Binding-site contacts:
Ligand atom C1 contacts residue ASN354 of chain 1.A at 2.9 Å.
Ligand atom O5 contacts residue ASN354 of chain 1.A at 4.0 Å.
Ligand atom N2 contacts residue ASN354 of chain 1.A at 3.2 Å (h-bond).
Ligand atom C5 contacts residue ASN69 of chain 1.A at 3.7 Å.
Ligand atom O6 contacts residue ILE68 of chain 1.A at 4.4 Å.
Ligand atom C2 contacts residue ASN354 of chain 1.A at 3.5 Å.
Ligand atom C3 contacts residue ASN69 of chain 1.A at 3.8 Å.
Ligand atom C2 contacts residue ASN69 of chain 1.A at 2.5 Å.
Ligand atom C7 contacts residue ASN354 of chain 1.A at 4.3 Å.
Ligand atom C3 contacts residue ASN354 of chain 1.A at 4.0 Å.
Ligand atom C4 contacts residue ASN69 of chain 1.A at 4.2 Å.
Ligand atom C8 contacts residue ASN354 of chain 1.A at 4.3 Å.
Ligand atom O5 contacts residue ASN69 of chain 1.A at 2.4 Å (h-bond).
Ligand atom O7 contacts residue ASN69 of chain 1.A at 4.5 Å.
Ligand atom C1 contacts residue ASN69 of chain 1.A at 1.4 Å.
Ligand atom N2 contacts residue ASN69 of chain 1.A at 2.8 Å (h-bond).
Ligand atom C7 contacts residue ASN69 of chain 1.A at 4.0 Å.
Ligand atom O6 contacts residue LEU67 of chain 1.A at 4.0 Å.

This small molecule binds to this protein.
Small molecule (SMILES): CC(=O)N[C@@H]1[C@@H](O)[C@H](O)[C@@H](CO)O[C@H]1O

Sequence of chain 1.A:
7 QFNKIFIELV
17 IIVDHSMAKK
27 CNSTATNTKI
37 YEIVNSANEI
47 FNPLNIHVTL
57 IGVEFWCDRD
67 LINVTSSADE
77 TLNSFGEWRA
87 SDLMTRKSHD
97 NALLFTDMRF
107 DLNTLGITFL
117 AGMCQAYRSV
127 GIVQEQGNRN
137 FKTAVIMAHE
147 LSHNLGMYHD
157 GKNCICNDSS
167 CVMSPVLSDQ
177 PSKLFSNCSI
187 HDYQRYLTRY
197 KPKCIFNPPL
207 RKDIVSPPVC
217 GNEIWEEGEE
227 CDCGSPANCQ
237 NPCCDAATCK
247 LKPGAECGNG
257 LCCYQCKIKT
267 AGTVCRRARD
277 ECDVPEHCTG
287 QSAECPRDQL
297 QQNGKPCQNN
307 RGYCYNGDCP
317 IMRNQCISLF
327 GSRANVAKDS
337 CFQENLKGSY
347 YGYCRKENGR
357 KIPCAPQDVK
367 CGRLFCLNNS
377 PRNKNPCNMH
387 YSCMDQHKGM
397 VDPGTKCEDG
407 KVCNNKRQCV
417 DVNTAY